Binding-site contacts:
Ligand atom N2 contacts residue ASN154 of chain 31.A at 3.0 Å (h-bond).
Ligand atom C1 contacts residue SER156 of chain 31.A at 3.3 Å.
Ligand atom C1 contacts residue ASN154 of chain 31.A at 1.4 Å.
Ligand atom O5 contacts residue ASN154 of chain 31.A at 2.4 Å (h-bond).
Ligand atom C5 contacts residue SER156 of chain 31.A at 3.9 Å.
Ligand atom C4 contacts residue ASN154 of chain 31.A at 4.2 Å.
Ligand atom C2 contacts residue SER156 of chain 31.A at 4.3 Å.
Ligand atom C8 contacts residue ASN154 of chain 31.A at 3.9 Å.
Ligand atom C7 contacts residue ASN154 of chain 31.A at 3.4 Å.
Ligand atom N2 contacts residue SER156 of chain 31.A at 4.2 Å.
Ligand atom O5 contacts residue SER156 of chain 31.A at 3.9 Å.
Ligand atom C3 contacts residue ASN154 of chain 31.A at 3.9 Å.
Ligand atom C2 contacts residue ASN154 of chain 31.A at 2.5 Å.
Ligand atom C5 contacts residue ASN154 of chain 31.A at 3.6 Å.
Ligand atom O7 contacts residue ASN154 of chain 31.A at 3.6 Å.

This small molecule binds to this protein.
Small molecule (SMILES): CC(=O)N[C@@H]1[C@@H](O)[C@H](O)[C@@H](CO)O[C@H]1O

Sequence of chain 31.A:
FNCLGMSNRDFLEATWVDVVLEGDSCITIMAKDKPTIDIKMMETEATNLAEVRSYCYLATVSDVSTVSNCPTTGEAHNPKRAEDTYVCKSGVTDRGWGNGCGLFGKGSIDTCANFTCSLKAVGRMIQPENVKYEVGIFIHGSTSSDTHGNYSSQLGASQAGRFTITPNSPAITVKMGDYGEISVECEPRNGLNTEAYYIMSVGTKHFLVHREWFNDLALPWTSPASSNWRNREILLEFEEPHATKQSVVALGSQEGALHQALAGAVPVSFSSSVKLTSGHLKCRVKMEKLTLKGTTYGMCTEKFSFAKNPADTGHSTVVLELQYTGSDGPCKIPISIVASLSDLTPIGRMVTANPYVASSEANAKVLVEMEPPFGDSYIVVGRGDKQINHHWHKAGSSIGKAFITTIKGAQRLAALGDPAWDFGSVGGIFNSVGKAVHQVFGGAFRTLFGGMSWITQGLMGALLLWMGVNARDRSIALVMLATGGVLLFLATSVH